Sequence of chain 1.A:
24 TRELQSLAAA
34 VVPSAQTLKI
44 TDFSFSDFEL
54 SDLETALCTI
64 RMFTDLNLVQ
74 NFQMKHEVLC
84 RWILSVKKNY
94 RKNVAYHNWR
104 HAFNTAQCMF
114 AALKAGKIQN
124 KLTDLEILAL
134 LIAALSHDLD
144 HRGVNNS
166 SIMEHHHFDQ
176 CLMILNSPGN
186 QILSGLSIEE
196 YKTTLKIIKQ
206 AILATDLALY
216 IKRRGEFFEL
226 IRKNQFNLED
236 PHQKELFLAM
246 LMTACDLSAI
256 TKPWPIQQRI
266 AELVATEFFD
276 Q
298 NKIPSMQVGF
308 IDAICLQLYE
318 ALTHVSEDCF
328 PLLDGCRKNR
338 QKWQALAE

The small molecule below binds the protein below.
Small molecule (SMILES): CCCOc1ccc(S(=O)(=O)N2CCN(C)CC2)cc1-c1nc(CC)c(CC)c(=O)[nH]1

Binding-site contacts:
Ligand atom CAX contacts residue GLN304 of chain 1.A at 3.3 Å.
Ligand atom CAZ contacts residue PHE307 of chain 1.A at 3.9 Å (hydrophobic).
Ligand atom NAS contacts residue PHE307 of chain 1.A at 4.0 Å.
Ligand atom CAA contacts residue ALA266 of chain 1.A at 3.4 Å (hydrophobic).
Ligand atom CAZ contacts residue GLN304 of chain 1.A at 3.7 Å.
Ligand atom CAB contacts residue TYR99 of chain 1.A at 3.6 Å (hydrophobic).
Ligand atom NAT contacts residue PHE307 of chain 1.A at 3.6 Å.
Ligand atom OAU contacts residue PHE273 of chain 1.A at 3.9 Å.
Ligand atom CAM contacts residue TYR99 of chain 1.A at 3.5 Å (hydrophobic).
Ligand atom CAA contacts residue VAL269 of chain 1.A at 3.7 Å (hydrophobic).
Ligand atom OAE contacts residue PHE307 of chain 1.A at 3.9 Å.
Ligand atom CAJ contacts residue PHE307 of chain 1.A at 3.6 Å (hydrophobic).
Ligand atom CAN contacts residue PHE273 of chain 1.A at 3.6 Å (hydrophobic).
Ligand atom CAK contacts residue GLN304 of chain 1.A at 4.1 Å.
Ligand atom CAV contacts residue PHE307 of chain 1.A at 4.0 Å (hydrophobic).
Ligand atom OAG contacts residue PHE307 of chain 1.A at 3.4 Å.
Ligand atom OAE contacts residue GLN304 of chain 1.A at 2.9 Å (h-bond).
Ligand atom CAC contacts residue TYR99 of chain 1.A at 3.8 Å (hydrophobic).
Ligand atom CAI contacts residue MET303 of chain 1.A at 3.9 Å (hydrophobic).
Ligand atom CAW contacts residue PHE307 of chain 1.A at 3.9 Å (hydrophobic).
Ligand atom CBB contacts residue PHE307 of chain 1.A at 3.5 Å (hydrophobic).
Ligand atom CAK contacts residue VAL269 of chain 1.A at 3.8 Å (hydrophobic).
Ligand atom CAM contacts residue VAL269 of chain 1.A at 4.1 Å (hydrophobic).
Ligand atom CAY contacts residue GLN304 of chain 1.A at 3.7 Å.
Ligand atom CAC contacts residue LEU252 of chain 1.A at 3.6 Å (hydrophobic).
Ligand atom CAY contacts residue PHE307 of chain 1.A at 4.0 Å (hydrophobic).
Ligand atom CAK contacts residue ALA270 of chain 1.A at 3.9 Å (hydrophobic).
Ligand atom CAN contacts residue VAL269 of chain 1.A at 3.9 Å (hydrophobic).
Ligand atom CBB contacts residue GLN304 of chain 1.A at 3.7 Å.
Ligand atom CAY contacts residue PHE273 of chain 1.A at 3.9 Å (hydrophobic).
Ligand atom OAG contacts residue ILE311 of chain 1.A at 3.1 Å.
Ligand atom OAU contacts residue VAL269 of chain 1.A at 4.0 Å.
Ligand atom CAN contacts residue GLN304 of chain 1.A at 3.8 Å.
Ligand atom OAU contacts residue GLN304 of chain 1.A at 2.8 Å (h-bond).
Ligand atom CAA contacts residue GLN304 of chain 1.A at 3.4 Å.
Ligand atom CAC contacts residue PHE307 of chain 1.A at 4.0 Å (hydrophobic).
Ligand atom CBA contacts residue PHE307 of chain 1.A at 3.8 Å (hydrophobic).
Ligand atom NAT contacts residue GLN304 of chain 1.A at 2.9 Å (h-bond).
Ligand atom OAE contacts residue ILE255 of chain 1.A at 3.8 Å.
Ligand atom CAX contacts residue PHE273 of chain 1.A at 3.8 Å (hydrophobic).